Sequence of chain 1.A:
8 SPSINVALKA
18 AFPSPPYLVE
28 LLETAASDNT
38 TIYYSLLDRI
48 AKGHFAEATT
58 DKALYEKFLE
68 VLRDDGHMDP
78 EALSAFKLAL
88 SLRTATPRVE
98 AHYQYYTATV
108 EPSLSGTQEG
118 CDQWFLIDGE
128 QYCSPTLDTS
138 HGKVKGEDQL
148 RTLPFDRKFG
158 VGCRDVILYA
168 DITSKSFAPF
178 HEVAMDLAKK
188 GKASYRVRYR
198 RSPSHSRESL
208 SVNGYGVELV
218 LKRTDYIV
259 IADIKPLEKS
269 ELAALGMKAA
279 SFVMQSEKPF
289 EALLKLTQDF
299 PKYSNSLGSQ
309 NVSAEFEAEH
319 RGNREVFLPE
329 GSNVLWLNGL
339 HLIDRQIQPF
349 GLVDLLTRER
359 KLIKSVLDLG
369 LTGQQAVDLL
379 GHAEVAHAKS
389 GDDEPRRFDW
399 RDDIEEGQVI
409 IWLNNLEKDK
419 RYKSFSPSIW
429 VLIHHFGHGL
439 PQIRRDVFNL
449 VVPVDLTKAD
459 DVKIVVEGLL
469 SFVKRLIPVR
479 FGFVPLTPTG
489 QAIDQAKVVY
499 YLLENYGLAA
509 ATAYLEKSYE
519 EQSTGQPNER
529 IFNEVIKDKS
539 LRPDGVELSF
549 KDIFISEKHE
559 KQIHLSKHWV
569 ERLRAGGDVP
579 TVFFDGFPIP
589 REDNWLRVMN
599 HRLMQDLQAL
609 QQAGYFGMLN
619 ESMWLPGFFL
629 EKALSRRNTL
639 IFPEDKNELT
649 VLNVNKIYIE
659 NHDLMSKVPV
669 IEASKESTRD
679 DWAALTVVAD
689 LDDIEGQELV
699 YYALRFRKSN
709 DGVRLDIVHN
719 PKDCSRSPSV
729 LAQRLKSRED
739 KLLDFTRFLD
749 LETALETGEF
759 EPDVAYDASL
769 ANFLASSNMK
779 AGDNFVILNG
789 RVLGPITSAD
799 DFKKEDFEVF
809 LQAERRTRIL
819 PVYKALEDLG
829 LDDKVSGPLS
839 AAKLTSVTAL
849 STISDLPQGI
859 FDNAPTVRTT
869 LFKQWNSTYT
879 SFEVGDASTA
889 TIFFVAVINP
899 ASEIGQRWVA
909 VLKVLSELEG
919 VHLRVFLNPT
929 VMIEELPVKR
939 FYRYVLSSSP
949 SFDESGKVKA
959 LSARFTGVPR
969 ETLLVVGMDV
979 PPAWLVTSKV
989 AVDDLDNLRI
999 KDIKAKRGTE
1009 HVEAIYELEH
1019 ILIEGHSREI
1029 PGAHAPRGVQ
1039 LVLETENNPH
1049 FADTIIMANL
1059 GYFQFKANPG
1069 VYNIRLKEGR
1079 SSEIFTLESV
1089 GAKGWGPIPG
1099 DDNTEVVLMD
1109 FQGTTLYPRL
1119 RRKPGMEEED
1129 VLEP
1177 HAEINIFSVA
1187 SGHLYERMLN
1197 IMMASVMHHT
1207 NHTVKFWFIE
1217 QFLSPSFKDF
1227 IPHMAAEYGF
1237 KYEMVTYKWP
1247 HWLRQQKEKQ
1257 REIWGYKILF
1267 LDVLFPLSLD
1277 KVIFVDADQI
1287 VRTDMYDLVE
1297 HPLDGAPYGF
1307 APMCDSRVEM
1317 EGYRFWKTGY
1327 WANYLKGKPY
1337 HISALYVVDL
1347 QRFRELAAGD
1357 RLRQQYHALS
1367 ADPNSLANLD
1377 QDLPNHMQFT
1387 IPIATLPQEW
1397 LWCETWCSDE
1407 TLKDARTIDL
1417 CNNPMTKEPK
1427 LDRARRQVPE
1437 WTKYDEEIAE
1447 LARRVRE

This protein binds this small molecule.
Small molecule (SMILES): CC(=O)N[C@H]1[C@H](O[C@H]2[C@H](O)[C@@H](NC(C)=O)CO[C@@H]2CO)O[C@H](CO)[C@@H](O[C@@H]2O[C@H](CO[C@H]3O[C@H](CO)[C@@H](O)[C@H](O)[C@@H]3O[C@H]3O[C@H](CO)[C@@H](O)[C@H](O)[C@@H]3O[C@H]3O[C@H](CO)[C@@H](O)[C@H](O)[C@@H]3O)[C@@H](O)[C@H](O[C@H]3O[C@H](CO)[C@@H](O)[C@H](O)[C@@H]3O[C@H]3O[C@H](CO)[C@@H](O)[C@H](O)[C@@H]3O)[C@@H]2O)[C@@H]1O

Binding-site contacts:
Ligand atom C5 contacts residue ASN36 of chain 1.A at 3.6 Å.
Ligand atom O6 contacts residue HIS74 of chain 1.A at 3.7 Å.
Ligand atom C2 contacts residue GLU658 of chain 1.A at 4.4 Å.
Ligand atom O5 contacts residue ASN36 of chain 1.A at 2.3 Å (h-bond).
Ligand atom O6 contacts residue THR38 of chain 1.A at 4.4 Å.
Ligand atom C8 contacts residue GLU658 of chain 1.A at 3.3 Å.
Ligand atom O5 contacts residue THR38 of chain 1.A at 2.8 Å (h-bond).
Ligand atom C6 contacts residue HIS74 of chain 1.A at 3.5 Å.
Ligand atom C4 contacts residue HIS660 of chain 1.A at 4.3 Å.
Ligand atom O6 contacts residue HIS660 of chain 1.A at 3.8 Å.
Ligand atom C7 contacts residue GLU658 of chain 1.A at 3.8 Å.
Ligand atom N2 contacts residue GLY73 of chain 1.A at 3.5 Å (h-bond).
Ligand atom C6 contacts residue ILE39 of chain 1.A at 4.3 Å (hydrophobic).
Ligand atom C2 contacts residue GLY73 of chain 1.A at 4.3 Å.
Ligand atom O4 contacts residue GLY73 of chain 1.A at 4.0 Å.
Ligand atom C8 contacts residue GLY73 of chain 1.A at 4.0 Å.
Ligand atom C7 contacts residue ASN36 of chain 1.A at 4.0 Å.
Ligand atom N2 contacts residue GLU658 of chain 1.A at 3.3 Å (salt-bridge).
Ligand atom O5 contacts residue HIS660 of chain 1.A at 4.0 Å.
Ligand atom N2 contacts residue ASN36 of chain 1.A at 3.0 Å (h-bond).
Ligand atom C3 contacts residue HIS660 of chain 1.A at 4.4 Å.
Ligand atom C7 contacts residue GLY73 of chain 1.A at 4.2 Å.
Ligand atom C1 contacts residue GLU658 of chain 1.A at 4.4 Å.
Ligand atom O4 contacts residue HIS660 of chain 1.A at 3.7 Å.
Ligand atom C2 contacts residue ASN36 of chain 1.A at 2.4 Å.
Ligand atom C3 contacts residue ASN36 of chain 1.A at 3.8 Å.
Ligand atom C4 contacts residue ASN36 of chain 1.A at 4.1 Å.
Ligand atom C1 contacts residue THR38 of chain 1.A at 3.5 Å.
Ligand atom C5 contacts residue HIS660 of chain 1.A at 4.1 Å.
Ligand atom O7 contacts residue ASN36 of chain 1.A at 4.4 Å.
Ligand atom C6 contacts residue THR38 of chain 1.A at 3.4 Å.
Ligand atom O5 contacts residue ILE39 of chain 1.A at 4.1 Å.
Ligand atom C5 contacts residue THR38 of chain 1.A at 3.3 Å.
Ligand atom C1 contacts residue ASN36 of chain 1.A at 1.4 Å.